Binding-site contacts:
Ligand atom C2 contacts residue ASN65 of chain 2.A at 2.4 Å.
Ligand atom C5 contacts residue TRP357 of chain 2.A at 3.8 Å (hydrophobic).
Ligand atom O5 contacts residue TRP357 of chain 2.A at 4.2 Å.
Ligand atom C3 contacts residue ASN65 of chain 2.A at 3.7 Å.
Ligand atom C3 contacts residue TRP357 of chain 2.A at 3.6 Å (hydrophobic).
Ligand atom O4 contacts residue TRP357 of chain 2.A at 4.3 Å.
Ligand atom O5 contacts residue ASN65 of chain 2.A at 2.3 Å (h-bond).
Ligand atom C8 contacts residue TRP357 of chain 2.A at 3.4 Å (hydrophobic).
Ligand atom C4 contacts residue ASN65 of chain 2.A at 4.1 Å.
Ligand atom C4 contacts residue TRP357 of chain 2.A at 4.3 Å (hydrophobic).
Ligand atom C6 contacts residue TRP357 of chain 2.A at 4.4 Å (hydrophobic).
Ligand atom O7 contacts residue ASN65 of chain 2.A at 3.3 Å (h-bond).
Ligand atom C1 contacts residue ASN65 of chain 2.A at 1.4 Å.
Ligand atom N2 contacts residue TRP357 of chain 2.A at 3.1 Å (h-bond).
Ligand atom C2 contacts residue TRP357 of chain 2.A at 3.9 Å (hydrophobic).
Ligand atom C7 contacts residue ASN65 of chain 2.A at 3.3 Å.
Ligand atom N2 contacts residue ASN65 of chain 2.A at 2.9 Å (h-bond).
Ligand atom C7 contacts residue TRP357 of chain 2.A at 3.8 Å (hydrophobic).
Ligand atom C5 contacts residue ASN65 of chain 2.A at 3.6 Å.
Ligand atom C1 contacts residue TRP357 of chain 2.A at 3.7 Å (hydrophobic).
Ligand atom O3 contacts residue TRP357 of chain 2.A at 4.1 Å.

Sequence of chain 2.A:
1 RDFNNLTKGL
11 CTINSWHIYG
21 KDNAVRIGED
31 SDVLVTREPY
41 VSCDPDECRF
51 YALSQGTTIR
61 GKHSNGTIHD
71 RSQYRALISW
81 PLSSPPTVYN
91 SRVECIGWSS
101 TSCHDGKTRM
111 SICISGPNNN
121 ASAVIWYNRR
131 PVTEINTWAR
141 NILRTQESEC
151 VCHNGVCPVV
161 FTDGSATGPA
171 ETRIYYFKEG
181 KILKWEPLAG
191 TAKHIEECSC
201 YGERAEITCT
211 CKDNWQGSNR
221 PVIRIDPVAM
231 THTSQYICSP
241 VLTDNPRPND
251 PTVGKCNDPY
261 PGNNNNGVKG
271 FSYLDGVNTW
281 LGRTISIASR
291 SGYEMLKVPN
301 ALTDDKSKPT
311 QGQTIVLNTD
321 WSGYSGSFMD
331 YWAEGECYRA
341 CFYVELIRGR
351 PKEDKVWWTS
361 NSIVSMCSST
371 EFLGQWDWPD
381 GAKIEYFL

The small molecule below binds the protein below.
Small molecule (SMILES): CC(=O)N[C@@H]1[C@@H](O)[C@H](O)[C@@H](CO)O[C@H]1O